Sequence of chain 1.A:
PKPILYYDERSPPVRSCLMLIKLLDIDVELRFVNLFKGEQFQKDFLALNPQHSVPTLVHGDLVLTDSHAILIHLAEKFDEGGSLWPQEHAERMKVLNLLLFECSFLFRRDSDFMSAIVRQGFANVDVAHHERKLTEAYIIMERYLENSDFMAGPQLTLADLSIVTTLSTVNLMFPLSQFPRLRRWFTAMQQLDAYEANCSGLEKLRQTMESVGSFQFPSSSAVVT

The protein below binds the small molecule below.
Small molecule (SMILES): C[C@]12CC[C@@H]3c4ccc(O)cc4CC[C@H]3[C@@H]1CC[C@@H]2O

Binding-site contacts:
Ligand atom C5 contacts residue LEU215 of chain 1.A at 4.2 Å (hydrophobic).
Ligand atom C4 contacts residue LEU215 of chain 1.A at 3.7 Å (hydrophobic).
Ligand atom C3 contacts residue MET124 of chain 1.A at 3.9 Å (hydrophobic).
Ligand atom C4 contacts residue PRO22 of chain 1.A at 3.5 Å (hydrophobic).
Ligand atom C3 contacts residue ASP120 of chain 1.A at 3.4 Å.
Ligand atom C10 contacts residue MET124 of chain 1.A at 4.4 Å (hydrophobic).
Ligand atom C4 contacts residue ARG20 of chain 1.A at 4.0 Å.
Ligand atom C2 contacts residue ASP120 of chain 1.A at 3.5 Å.
Ligand atom O3 contacts residue MET124 of chain 1.A at 4.1 Å.
Ligand atom O3 contacts residue PRO22 of chain 1.A at 3.2 Å.
Ligand atom C18 contacts residue VAL128 of chain 1.A at 3.9 Å (hydrophobic).
Ligand atom C1 contacts residue MET124 of chain 1.A at 4.0 Å (hydrophobic).
Ligand atom C15 contacts residue PHE46 of chain 1.A at 3.9 Å (hydrophobic).
Ligand atom C2 contacts residue SER121 of chain 1.A at 3.7 Å.
Ligand atom O3 contacts residue LEU215 of chain 1.A at 3.9 Å.
Ligand atom C15 contacts residue LEU45 of chain 1.A at 3.8 Å (hydrophobic).
Ligand atom C4 contacts residue MET124 of chain 1.A at 4.4 Å (hydrophobic).
Ligand atom C6 contacts residue LEU215 of chain 1.A at 3.8 Å (hydrophobic).
Ligand atom C4 contacts residue SER21 of chain 1.A at 4.4 Å.
Ligand atom C3 contacts residue THR179 of chain 1.A at 4.3 Å.
Ligand atom C3 contacts residue PHE117 of chain 1.A at 4.4 Å (hydrophobic).
Ligand atom C12 contacts residue SER125 of chain 1.A at 4.2 Å.
Ligand atom C18 contacts residue SER125 of chain 1.A at 4.2 Å.
Ligand atom C3 contacts residue LEU215 of chain 1.A at 4.3 Å (hydrophobic).
Ligand atom C7 contacts residue PHE46 of chain 1.A at 3.6 Å (hydrophobic).
Ligand atom C1 contacts residue SER121 of chain 1.A at 3.5 Å.
Ligand atom C16 contacts residue GLN50 of chain 1.A at 4.4 Å.
Ligand atom C1 contacts residue PHE117 of chain 1.A at 4.3 Å (hydrophobic).
Ligand atom C6 contacts residue PHE46 of chain 1.A at 3.8 Å (hydrophobic).
Ligand atom C2 contacts residue MET124 of chain 1.A at 3.8 Å (hydrophobic).
Ligand atom C7 contacts residue LEU45 of chain 1.A at 4.0 Å (hydrophobic).
Ligand atom O3 contacts residue THR179 of chain 1.A at 3.1 Å.
Ligand atom C2 contacts residue PHE117 of chain 1.A at 3.8 Å (hydrophobic).
Ligand atom C3 contacts residue PRO22 of chain 1.A at 3.5 Å (hydrophobic).
Ligand atom C16 contacts residue LEU45 of chain 1.A at 3.5 Å (hydrophobic).
Ligand atom C8 contacts residue PHE46 of chain 1.A at 4.1 Å (hydrophobic).
Ligand atom C6 contacts residue ARG20 of chain 1.A at 4.4 Å.
Ligand atom C11 contacts residue SER125 of chain 1.A at 4.3 Å.
Ligand atom O3 contacts residue ASP120 of chain 1.A at 2.5 Å (salt-bridge).
Ligand atom C11 contacts residue SER121 of chain 1.A at 4.4 Å.